Binding-site contacts:
Ligand atom C4 contacts residue ILE213 of chain 1.D at 3.4 Å (hydrophobic).
Ligand atom O2P contacts residue ARG275 of chain 1.D at 2.6 Å (salt-bridge).
Ligand atom C6 contacts residue THR214 of chain 1.D at 3.2 Å.
Ligand atom P contacts residue GLY274 of chain 1.D at 3.6 Å.
Ligand atom O6 contacts residue GLY300 of chain 1.D at 3.3 Å.
Ligand atom C5 contacts residue GLN217 of chain 1.D at 3.6 Å.
Ligand atom N7 contacts residue MET60 of chain 1.D at 3.6 Å.
Ligand atom O6 contacts residue GLU301 of chain 1.D at 3.1 Å (salt-bridge).
Ligand atom N3 contacts residue GLN217 of chain 1.D at 3.6 Å.
Ligand atom O3P contacts residue GLY252 of chain 1.D at 3.5 Å.
Ligand atom O6 contacts residue GLY302 of chain 1.D at 2.6 Å (h-bond).
Ligand atom N1 contacts residue ARG215 of chain 1.D at 3.5 Å (salt-bridge).
Ligand atom O4' contacts residue GLN217 of chain 1.D at 3.2 Å (h-bond).
Ligand atom N9 contacts residue GLN217 of chain 1.D at 3.4 Å (h-bond).
Ligand atom O3P contacts residue ARG275 of chain 1.D at 3.5 Å (salt-bridge).
Ligand atom O2' contacts residue ASP251 of chain 1.D at 2.6 Å (salt-bridge).
Ligand atom O3' contacts residue ASP251 of chain 1.D at 2.4 Å (salt-bridge).
Ligand atom C8 contacts residue GLN217 of chain 1.D at 3.6 Å.
Ligand atom C4 contacts residue GLN217 of chain 1.D at 3.5 Å.
Ligand atom N7 contacts residue GLY300 of chain 1.D at 3.7 Å.
Ligand atom N1 contacts residue THR214 of chain 1.D at 2.5 Å (h-bond).
Ligand atom N7 contacts residue GLU301 of chain 1.D at 3.1 Å (salt-bridge).
Ligand atom C6 contacts residue GLY302 of chain 1.D at 3.6 Å.
Ligand atom C5 contacts residue ILE213 of chain 1.D at 3.7 Å (hydrophobic).
Ligand atom O3' contacts residue ALA58 of chain 1.D at 3.5 Å.
Ligand atom N1 contacts residue GLN217 of chain 1.D at 3.7 Å.
Ligand atom N3 contacts residue ILE213 of chain 1.D at 3.5 Å.
Ligand atom O5' contacts residue GLN217 of chain 1.D at 3.2 Å (h-bond).
Ligand atom C3' contacts residue ASP251 of chain 1.D at 3.4 Å.
Ligand atom N9 contacts residue ILE213 of chain 1.D at 3.7 Å.
Ligand atom O3P contacts residue LEU273 of chain 1.D at 3.4 Å.
Ligand atom O1P contacts residue GLY252 of chain 1.D at 3.4 Å.
Ligand atom C8 contacts residue MET60 of chain 1.D at 3.5 Å (hydrophobic).
Ligand atom C2 contacts residue GLN217 of chain 1.D at 3.7 Å.
Ligand atom C2 contacts residue THR214 of chain 1.D at 3.2 Å.
Ligand atom C4' contacts residue ASP251 of chain 1.D at 3.5 Å.
Ligand atom O3P contacts residue GLY274 of chain 1.D at 2.5 Å (h-bond).
Ligand atom O3' contacts residue MET272 of chain 1.D at 3.1 Å.
Ligand atom O6 contacts residue THR214 of chain 1.D at 3.2 Å (h-bond).
Ligand atom O1P contacts residue GLY253 of chain 1.D at 2.5 Å (h-bond).

Sequence of chain 1.D:
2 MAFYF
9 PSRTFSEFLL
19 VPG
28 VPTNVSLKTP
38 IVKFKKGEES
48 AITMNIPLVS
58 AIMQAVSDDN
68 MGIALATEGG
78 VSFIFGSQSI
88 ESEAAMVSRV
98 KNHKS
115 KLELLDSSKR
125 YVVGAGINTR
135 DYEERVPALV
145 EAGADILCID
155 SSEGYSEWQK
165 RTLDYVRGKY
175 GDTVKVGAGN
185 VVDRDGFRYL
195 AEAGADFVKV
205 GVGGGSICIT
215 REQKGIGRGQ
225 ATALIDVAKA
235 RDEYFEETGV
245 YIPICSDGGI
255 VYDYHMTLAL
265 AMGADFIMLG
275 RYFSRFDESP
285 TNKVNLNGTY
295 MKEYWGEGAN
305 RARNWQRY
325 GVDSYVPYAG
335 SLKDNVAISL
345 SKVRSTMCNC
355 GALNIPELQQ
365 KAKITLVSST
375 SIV

A small-molecule ligand and the protein it binds are described below.
Small molecule (SMILES): O=c1[nH]cnc2c1ncn2[C@@H]1O[C@H](COP(=O)(O)O)[C@@H](O)[C@H]1O